Sequence of chain 1.B:
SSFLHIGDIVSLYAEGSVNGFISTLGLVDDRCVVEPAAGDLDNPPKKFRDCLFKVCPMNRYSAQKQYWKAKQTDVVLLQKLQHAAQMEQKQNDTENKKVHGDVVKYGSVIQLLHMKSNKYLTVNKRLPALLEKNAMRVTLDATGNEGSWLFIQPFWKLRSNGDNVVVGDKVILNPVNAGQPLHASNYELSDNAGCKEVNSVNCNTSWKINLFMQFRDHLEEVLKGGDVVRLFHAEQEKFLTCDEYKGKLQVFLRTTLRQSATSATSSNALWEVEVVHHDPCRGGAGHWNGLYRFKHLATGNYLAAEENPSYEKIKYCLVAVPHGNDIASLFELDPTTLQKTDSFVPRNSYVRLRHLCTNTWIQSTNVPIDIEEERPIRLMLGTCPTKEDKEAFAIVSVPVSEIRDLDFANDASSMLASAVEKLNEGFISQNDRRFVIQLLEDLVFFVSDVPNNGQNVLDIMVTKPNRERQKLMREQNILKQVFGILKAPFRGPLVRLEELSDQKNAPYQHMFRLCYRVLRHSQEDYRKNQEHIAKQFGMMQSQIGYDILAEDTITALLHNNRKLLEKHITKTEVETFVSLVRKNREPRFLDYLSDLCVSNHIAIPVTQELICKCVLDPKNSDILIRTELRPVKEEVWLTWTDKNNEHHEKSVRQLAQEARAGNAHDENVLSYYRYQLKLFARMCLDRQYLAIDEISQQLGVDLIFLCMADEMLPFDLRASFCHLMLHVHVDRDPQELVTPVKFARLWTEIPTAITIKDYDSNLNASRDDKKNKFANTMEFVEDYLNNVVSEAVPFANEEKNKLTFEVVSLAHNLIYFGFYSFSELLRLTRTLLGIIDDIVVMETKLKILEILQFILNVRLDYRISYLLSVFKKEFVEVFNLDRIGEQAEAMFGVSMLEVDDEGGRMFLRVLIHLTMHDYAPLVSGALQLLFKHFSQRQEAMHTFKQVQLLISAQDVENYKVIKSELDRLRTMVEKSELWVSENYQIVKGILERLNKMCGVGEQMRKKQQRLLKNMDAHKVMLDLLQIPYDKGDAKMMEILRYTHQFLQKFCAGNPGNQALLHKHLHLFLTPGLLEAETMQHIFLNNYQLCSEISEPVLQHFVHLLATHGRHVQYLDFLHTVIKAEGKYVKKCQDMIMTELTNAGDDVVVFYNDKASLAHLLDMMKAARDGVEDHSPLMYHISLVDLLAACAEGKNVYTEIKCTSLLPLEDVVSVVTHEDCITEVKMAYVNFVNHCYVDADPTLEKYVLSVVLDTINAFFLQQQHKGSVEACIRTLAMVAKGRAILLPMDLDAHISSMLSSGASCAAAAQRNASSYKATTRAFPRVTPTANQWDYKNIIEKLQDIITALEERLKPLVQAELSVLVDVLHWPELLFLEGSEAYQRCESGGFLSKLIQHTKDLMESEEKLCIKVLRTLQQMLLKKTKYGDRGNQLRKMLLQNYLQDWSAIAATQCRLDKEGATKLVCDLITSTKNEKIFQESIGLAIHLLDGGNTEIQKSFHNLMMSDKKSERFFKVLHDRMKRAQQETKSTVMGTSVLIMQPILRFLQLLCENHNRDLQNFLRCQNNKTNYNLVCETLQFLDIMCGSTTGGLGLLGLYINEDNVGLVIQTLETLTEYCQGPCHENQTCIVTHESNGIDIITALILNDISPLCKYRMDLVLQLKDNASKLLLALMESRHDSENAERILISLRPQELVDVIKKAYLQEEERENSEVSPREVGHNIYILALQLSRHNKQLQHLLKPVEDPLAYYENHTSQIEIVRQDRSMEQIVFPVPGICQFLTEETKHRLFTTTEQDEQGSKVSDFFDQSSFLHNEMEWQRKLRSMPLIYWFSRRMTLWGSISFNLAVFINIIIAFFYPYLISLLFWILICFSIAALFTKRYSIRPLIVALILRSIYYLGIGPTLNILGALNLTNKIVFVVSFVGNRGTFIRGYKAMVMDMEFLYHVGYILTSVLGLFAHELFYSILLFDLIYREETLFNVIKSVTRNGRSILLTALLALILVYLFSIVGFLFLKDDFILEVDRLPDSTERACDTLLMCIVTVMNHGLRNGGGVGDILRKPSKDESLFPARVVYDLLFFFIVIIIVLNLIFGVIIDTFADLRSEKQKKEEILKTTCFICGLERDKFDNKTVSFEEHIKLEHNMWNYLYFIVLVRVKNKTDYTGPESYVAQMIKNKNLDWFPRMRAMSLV

A small-molecule ligand and the protein it binds are described below.
Small molecule (SMILES): O=P(O)(O)O[C@@H]1[C@H](O)[C@H](O)[C@@H](OP(=O)(O)O)[C@H](OP(=O)(O)O)[C@H]1O

Binding-site contacts:
Ligand atom O52 contacts residue LYS507 of chain 1.B at 3.3 Å (salt-bridge).
Ligand atom O6 contacts residue ARG503 of chain 1.B at 3.4 Å (salt-bridge).
Ligand atom O6 contacts residue TYR567 of chain 1.B at 4.5 Å.
Ligand atom P4 contacts residue ARG266 of chain 1.B at 3.5 Å.
Ligand atom O42 contacts residue LYS569 of chain 1.B at 4.0 Å.
Ligand atom P4 contacts residue THR268 of chain 1.B at 4.0 Å.
Ligand atom O51 contacts residue LYS569 of chain 1.B at 2.5 Å (salt-bridge).
Ligand atom O53 contacts residue TYR567 of chain 1.B at 2.8 Å (h-bond).
Ligand atom O1 contacts residue ARG568 of chain 1.B at 4.0 Å.
Ligand atom O3 contacts residue ARG568 of chain 1.B at 4.1 Å.
Ligand atom O43 contacts residue ARG270 of chain 1.B at 3.5 Å.
Ligand atom O12 contacts residue ARG503 of chain 1.B at 4.1 Å.
Ligand atom O43 contacts residue LEU269 of chain 1.B at 3.9 Å.
Ligand atom O51 contacts residue LYS507 of chain 1.B at 3.4 Å (salt-bridge).
Ligand atom O52 contacts residue LYS569 of chain 1.B at 3.9 Å.
Ligand atom P1 contacts residue ARG568 of chain 1.B at 4.3 Å.
Ligand atom O5 contacts residue TYR567 of chain 1.B at 4.3 Å.
Ligand atom C2 contacts residue ARG270 of chain 1.B at 4.1 Å.
Ligand atom O43 contacts residue THR268 of chain 1.B at 2.5 Å (h-bond).
Ligand atom O5 contacts residue LYS569 of chain 1.B at 3.3 Å.
Ligand atom O53 contacts residue ARG510 of chain 1.B at 4.4 Å.
Ligand atom O51 contacts residue TYR567 of chain 1.B at 3.8 Å.
Ligand atom C5 contacts residue LYS569 of chain 1.B at 4.3 Å.
Ligand atom O4 contacts residue ARG270 of chain 1.B at 3.6 Å.
Ligand atom O41 contacts residue LYS569 of chain 1.B at 4.4 Å.
Ligand atom P5 contacts residue TYR567 of chain 1.B at 3.8 Å.
Ligand atom O11 contacts residue ARG568 of chain 1.B at 3.5 Å.
Ligand atom O51 contacts residue ARG510 of chain 1.B at 3.4 Å (salt-bridge).
Ligand atom O53 contacts residue LYS507 of chain 1.B at 2.5 Å (salt-bridge).
Ligand atom O42 contacts residue ARG266 of chain 1.B at 2.4 Å (salt-bridge).
Ligand atom P5 contacts residue LYS569 of chain 1.B at 3.4 Å.
Ligand atom O43 contacts residue ARG266 of chain 1.B at 3.7 Å.
Ligand atom O41 contacts residue ARG266 of chain 1.B at 3.8 Å.
Ligand atom P5 contacts residue LYS507 of chain 1.B at 3.2 Å.
Ligand atom C4 contacts residue LYS569 of chain 1.B at 4.0 Å.
Ligand atom P4 contacts residue ARG270 of chain 1.B at 4.2 Å.
Ligand atom O12 contacts residue ARG568 of chain 1.B at 3.9 Å.